Sequence of chain 1.L:
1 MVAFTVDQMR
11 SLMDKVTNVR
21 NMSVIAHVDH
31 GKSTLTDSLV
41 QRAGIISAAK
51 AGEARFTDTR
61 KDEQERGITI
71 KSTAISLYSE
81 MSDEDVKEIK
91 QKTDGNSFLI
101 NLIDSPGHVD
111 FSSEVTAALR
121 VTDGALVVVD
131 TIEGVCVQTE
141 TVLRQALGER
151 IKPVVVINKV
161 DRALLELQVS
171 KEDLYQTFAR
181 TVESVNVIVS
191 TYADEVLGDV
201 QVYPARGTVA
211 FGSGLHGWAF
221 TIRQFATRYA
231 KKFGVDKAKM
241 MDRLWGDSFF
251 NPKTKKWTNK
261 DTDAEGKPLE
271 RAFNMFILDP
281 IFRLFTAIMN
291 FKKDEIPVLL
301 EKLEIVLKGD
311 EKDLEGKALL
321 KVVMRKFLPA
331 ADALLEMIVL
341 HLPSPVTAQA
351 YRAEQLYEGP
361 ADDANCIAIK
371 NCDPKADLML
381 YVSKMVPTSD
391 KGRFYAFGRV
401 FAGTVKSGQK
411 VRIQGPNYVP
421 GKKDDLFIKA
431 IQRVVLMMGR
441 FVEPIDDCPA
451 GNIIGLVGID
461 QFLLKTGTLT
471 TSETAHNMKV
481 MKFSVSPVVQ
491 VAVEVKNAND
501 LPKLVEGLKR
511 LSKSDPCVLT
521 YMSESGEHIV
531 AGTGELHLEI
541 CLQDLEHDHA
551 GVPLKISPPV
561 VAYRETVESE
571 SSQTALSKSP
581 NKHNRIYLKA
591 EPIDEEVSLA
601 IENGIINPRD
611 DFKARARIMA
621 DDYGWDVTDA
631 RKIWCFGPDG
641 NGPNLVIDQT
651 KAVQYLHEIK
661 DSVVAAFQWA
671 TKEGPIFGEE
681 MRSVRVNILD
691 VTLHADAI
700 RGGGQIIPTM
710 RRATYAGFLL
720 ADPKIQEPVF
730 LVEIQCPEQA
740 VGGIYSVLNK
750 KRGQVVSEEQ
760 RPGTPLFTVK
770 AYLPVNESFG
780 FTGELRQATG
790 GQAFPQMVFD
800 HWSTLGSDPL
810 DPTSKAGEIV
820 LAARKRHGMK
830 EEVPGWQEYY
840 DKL

A protein and the small-molecule ligand that binds it are described below.
Small molecule (SMILES): CO[C@H]1[C@@H](O)[C@H](O)[C@H](OC[C@@]23C[C@@H]4[C@H](C)CC[C@H]4[C@@]4(C=O)C[C@@H]2CC(C(C)C)[C@@]34C(=O)O)O[C@@H]1C

Binding-site contacts:
Ligand atom C13 contacts residue SER523 of chain 1.L at 4.0 Å.
Ligand atom O60 contacts residue TYR521 of chain 1.L at 3.8 Å.
Ligand atom C22 contacts residue PHE798 of chain 1.L at 3.7 Å (hydrophobic).
Ligand atom C20 contacts residue VAL774 of chain 1.L at 3.5 Å (hydrophobic).
Ligand atom C61 contacts residue TYR521 of chain 1.L at 4.0 Å (hydrophobic).
Ligand atom O64 contacts residue LEU519 of chain 1.L at 4.0 Å.
Ligand atom C21 contacts residue ILE529 of chain 1.L at 3.8 Å (hydrophobic).
Ligand atom C24 contacts residue TRP801 of chain 1.L at 3.1 Å (hydrophobic).
Ligand atom C21 contacts residue PRO559 of chain 1.L at 4.0 Å (hydrophobic).
Ligand atom O57 contacts residue VAL797 of chain 1.L at 3.9 Å.
Ligand atom O57 contacts residue PHE798 of chain 1.L at 3.0 Å (h-bond).
Ligand atom C5 contacts residue GLU524 of chain 1.L at 3.8 Å.
Ligand atom C53 contacts residue PHE729 of chain 1.L at 3.3 Å (hydrophobic).
Ligand atom O19 contacts residue VAL560 of chain 1.L at 4.0 Å.
Ligand atom O60 contacts residue GLN490 of chain 1.L at 3.8 Å.
Ligand atom C18 contacts residue ALA562 of chain 1.L at 3.8 Å (hydrophobic).
Ligand atom O19 contacts residue ALA562 of chain 1.L at 2.7 Å (h-bond).
Ligand atom C7 contacts residue PHE798 of chain 1.L at 3.9 Å (hydrophobic).
Ligand atom O56 contacts residue TYR521 of chain 1.L at 2.7 Å (h-bond).
Ligand atom C18 contacts residue TRP801 of chain 1.L at 3.5 Å (hydrophobic).
Ligand atom C52 contacts residue TYR521 of chain 1.L at 3.6 Å (hydrophobic).
Ligand atom C11 contacts residue VAL774 of chain 1.L at 4.0 Å (hydrophobic).
Ligand atom C21 contacts residue SER523 of chain 1.L at 3.4 Å.
Ligand atom C11 contacts residue PRO727 of chain 1.L at 3.6 Å (hydrophobic).
Ligand atom C6 contacts residue PHE729 of chain 1.L at 3.7 Å (hydrophobic).
Ligand atom C10 contacts residue PRO727 of chain 1.L at 3.9 Å (hydrophobic).
Ligand atom O15 contacts residue GLU524 of chain 1.L at 3.3 Å (salt-bridge).
Ligand atom O14 contacts residue GLU524 of chain 1.L at 3.4 Å (salt-bridge).
Ligand atom O14 contacts residue SER523 of chain 1.L at 3.7 Å.
Ligand atom C16 contacts residue PHE798 of chain 1.L at 3.6 Å (hydrophobic).
Ligand atom C10 contacts residue VAL774 of chain 1.L at 4.0 Å (hydrophobic).
Ligand atom C11 contacts residue ALA562 of chain 1.L at 3.6 Å (hydrophobic).
Ligand atom O57 contacts residue PHE729 of chain 1.L at 3.5 Å.
Ligand atom O15 contacts residue SER523 of chain 1.L at 2.6 Å (h-bond).
Ligand atom C56 contacts residue TYR521 of chain 1.L at 3.5 Å (hydrophobic).
Ligand atom C12 contacts residue PHE729 of chain 1.L at 3.4 Å (hydrophobic).
Ligand atom C18 contacts residue PRO727 of chain 1.L at 3.8 Å (hydrophobic).
Ligand atom C5 contacts residue SER523 of chain 1.L at 3.3 Å.
Ligand atom C52 contacts residue PHE729 of chain 1.L at 4.0 Å (hydrophobic).
Ligand atom O19 contacts residue VAL561 of chain 1.L at 3.6 Å.